This small molecule binds to this protein.
Small molecule (SMILES): COC(=O)[C@H](Cc1ccccc1)O[P](=O)([O-])[C@@H]1Cc2ccc3cccc(c3c2)CC(=O)N[C@@H](C(C)C)C(=O)N1

Sequence of chain 2.A:
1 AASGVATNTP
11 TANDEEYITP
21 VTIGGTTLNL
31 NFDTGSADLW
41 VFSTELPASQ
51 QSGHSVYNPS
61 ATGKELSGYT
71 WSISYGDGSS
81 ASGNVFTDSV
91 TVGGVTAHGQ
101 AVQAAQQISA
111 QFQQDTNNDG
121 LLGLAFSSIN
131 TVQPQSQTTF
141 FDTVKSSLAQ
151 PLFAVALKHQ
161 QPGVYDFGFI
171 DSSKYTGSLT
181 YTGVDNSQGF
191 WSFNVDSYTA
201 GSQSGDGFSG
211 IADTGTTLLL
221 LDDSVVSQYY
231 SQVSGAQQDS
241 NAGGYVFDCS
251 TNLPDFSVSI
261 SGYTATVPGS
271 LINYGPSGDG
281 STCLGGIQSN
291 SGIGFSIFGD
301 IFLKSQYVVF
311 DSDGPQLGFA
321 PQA

Sequence of chain 1.A:
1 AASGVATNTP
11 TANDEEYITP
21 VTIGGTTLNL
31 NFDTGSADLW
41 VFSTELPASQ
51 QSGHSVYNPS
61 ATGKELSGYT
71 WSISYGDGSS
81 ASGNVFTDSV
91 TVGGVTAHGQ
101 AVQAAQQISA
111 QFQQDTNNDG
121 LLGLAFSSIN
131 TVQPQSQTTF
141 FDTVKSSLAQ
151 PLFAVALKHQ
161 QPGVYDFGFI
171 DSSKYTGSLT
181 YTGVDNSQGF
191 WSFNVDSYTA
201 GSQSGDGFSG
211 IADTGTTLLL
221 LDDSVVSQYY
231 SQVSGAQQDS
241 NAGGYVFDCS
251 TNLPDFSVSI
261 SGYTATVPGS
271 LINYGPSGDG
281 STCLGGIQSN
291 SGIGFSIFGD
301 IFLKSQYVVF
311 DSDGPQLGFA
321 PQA

Binding-site contacts:
Ligand atom NL contacts residue THR216 of chain 1.A at 3.2 Å (h-bond).
Ligand atom CS contacts residue GLN133 of chain 2.A at 3.3 Å.
Ligand atom OH contacts residue GLY215 of chain 1.A at 3.5 Å.
Ligand atom CZ contacts residue ILE297 of chain 1.A at 3.0 Å (hydrophobic).
Ligand atom OV contacts residue GLY76 of chain 1.A at 3.3 Å (h-bond).
Ligand atom C10 contacts residue PHE112 of chain 1.A at 3.9 Å (hydrophobic).
Ligand atom P contacts residue ASP213 of chain 1.A at 3.9 Å.
Ligand atom CD2 contacts residue PRO134 of chain 2.A at 3.9 Å (hydrophobic).
Ligand atom OE contacts residue TYR75 of chain 1.A at 3.2 Å.
Ligand atom OE contacts residue GLY76 of chain 1.A at 2.8 Å (h-bond).
Ligand atom C13 contacts residue ASP33 of chain 1.A at 3.7 Å.
Ligand atom OI contacts residue THR216 of chain 1.A at 3.2 Å.
Ligand atom CS contacts residue SER74 of chain 1.A at 3.3 Å.
Ligand atom OV contacts residue TYR75 of chain 1.A at 3.7 Å.
Ligand atom C3 contacts residue ASP77 of chain 1.A at 3.4 Å.
Ligand atom OH contacts residue ASP213 of chain 1.A at 2.7 Å (salt-bridge).
Ligand atom O contacts residue ASP33 of chain 1.A at 2.5 Å (salt-bridge).
Ligand atom CD1 contacts residue ASP213 of chain 1.A at 3.6 Å.
Ligand atom OH contacts residue THR216 of chain 1.A at 3.1 Å (h-bond).
Ligand atom P contacts residue ASP33 of chain 1.A at 3.6 Å.
Ligand atom OP contacts residue ASP213 of chain 1.A at 3.8 Å.
Ligand atom C9 contacts residue TYR75 of chain 1.A at 3.5 Å (hydrophobic).
Ligand atom CE1 contacts residue ILE297 of chain 1.A at 3.0 Å (hydrophobic).
Ligand atom CA contacts residue GLY35 of chain 1.A at 3.3 Å.
Ligand atom C10 contacts residue SER79 of chain 1.A at 3.5 Å.
Ligand atom CB contacts residue PHE190 of chain 1.A at 3.8 Å (hydrophobic).
Ligand atom C4 contacts residue ASP77 of chain 1.A at 3.2 Å.
Ligand atom CV contacts residue THR216 of chain 1.A at 3.8 Å.
Ligand atom CAV contacts residue THR216 of chain 1.A at 3.7 Å.
Ligand atom C13 contacts residue GLY215 of chain 1.A at 3.5 Å.
Ligand atom C7 contacts residue GLY215 of chain 1.A at 3.4 Å.
Ligand atom CBV contacts residue ASP77 of chain 1.A at 3.7 Å.
Ligand atom OV contacts residue ASP77 of chain 1.A at 3.2 Å (salt-bridge).
Ligand atom O contacts residue GLY35 of chain 1.A at 3.7 Å.
Ligand atom C11 contacts residue THR217 of chain 1.A at 3.8 Å.
Ligand atom OI contacts residue THR217 of chain 1.A at 3.0 Å (h-bond).
Ligand atom OH contacts residue ASP33 of chain 1.A at 3.2 Å (salt-bridge).
Ligand atom C8 contacts residue GLY215 of chain 1.A at 3.9 Å.
Ligand atom NL contacts residue GLY215 of chain 1.A at 3.8 Å.
Ligand atom O contacts residue TYR75 of chain 1.A at 3.8 Å.